Binding-site contacts:
Ligand atom O3 contacts residue GLN30 of chain 1.A at 2.7 Å (h-bond).
Ligand atom O2 contacts residue HIS131 of chain 1.A at 3.6 Å (h-bond).
Ligand atom C6 contacts residue TRP359 of chain 1.A at 3.6 Å (hydrophobic).
Ligand atom C5 contacts residue TRP432 of chain 1.A at 4.0 Å (hydrophobic).
Ligand atom C5 contacts residue TYR308 of chain 1.A at 3.9 Å (hydrophobic).
Ligand atom C3 contacts residue GLU385 of chain 1.A at 3.8 Å.
Ligand atom O3 contacts residue TRP440 of chain 1.A at 3.0 Å (h-bond).
Ligand atom C2 contacts residue GLU385 of chain 1.A at 3.5 Å.
Ligand atom P contacts residue TYR448 of chain 1.A at 3.8 Å.
Ligand atom C3 contacts residue TRP440 of chain 1.A at 4.0 Å (hydrophobic).
Ligand atom O2 contacts residue GLU177 of chain 1.A at 2.5 Å (salt-bridge).
Ligand atom O3P contacts residue ASN442 of chain 1.A at 3.3 Å (h-bond).
Ligand atom O2 contacts residue ASN176 of chain 1.A at 3.9 Å.
Ligand atom O3 contacts residue TRP432 of chain 1.A at 3.5 Å.
Ligand atom O2P contacts residue LYS446 of chain 1.A at 2.3 Å (salt-bridge).
Ligand atom C3 contacts residue TRP432 of chain 1.A at 3.7 Å (hydrophobic).
Ligand atom O5 contacts residue TYR308 of chain 1.A at 3.0 Å (h-bond).
Ligand atom C3 contacts residue GLN30 of chain 1.A at 3.9 Å.
Ligand atom O4 contacts residue GLN30 of chain 1.A at 2.9 Å (h-bond).
Ligand atom O1 contacts residue GLU177 of chain 1.A at 3.4 Å (salt-bridge).
Ligand atom O5 contacts residue GLU385 of chain 1.A at 3.5 Å (salt-bridge).
Ligand atom C1 contacts residue GLU385 of chain 1.A at 3.3 Å.
Ligand atom O1P contacts residue SER439 of chain 1.A at 3.6 Å.
Ligand atom C1 contacts residue TYR308 of chain 1.A at 3.9 Å (hydrophobic).
Ligand atom O3 contacts residue HIS131 of chain 1.A at 3.3 Å (h-bond).
Ligand atom O2P contacts residue TYR448 of chain 1.A at 2.6 Å (h-bond).
Ligand atom P contacts residue ASN442 of chain 1.A at 3.7 Å.
Ligand atom P contacts residue LYS446 of chain 1.A at 3.6 Å.
Ligand atom C2 contacts residue GLU177 of chain 1.A at 3.1 Å.
Ligand atom C2 contacts residue TRP132 of chain 1.A at 3.9 Å (hydrophobic).
Ligand atom O4 contacts residue TRP432 of chain 1.A at 3.1 Å (h-bond).
Ligand atom C4 contacts residue TRP432 of chain 1.A at 4.0 Å (hydrophobic).
Ligand atom P contacts residue SER439 of chain 1.A at 3.5 Å.
Ligand atom O3P contacts residue LYS446 of chain 1.A at 3.6 Å.
Ligand atom O2P contacts residue TRP359 of chain 1.A at 3.1 Å.
Ligand atom O2 contacts residue GLU385 of chain 1.A at 2.8 Å (salt-bridge).
Ligand atom O1P contacts residue ASN442 of chain 1.A at 2.9 Å (h-bond).
Ligand atom C1 contacts residue GLU177 of chain 1.A at 3.4 Å.
Ligand atom C4 contacts residue GLN30 of chain 1.A at 3.9 Å.
Ligand atom O3P contacts residue SER439 of chain 1.A at 2.4 Å (h-bond).

The protein below binds the small molecule below.
Small molecule (SMILES): O=P(O)(O)OC[C@H]1O[C@@H](O)[C@H](O)[C@@H](O)[C@@H]1O

Sequence of chain 1.A:
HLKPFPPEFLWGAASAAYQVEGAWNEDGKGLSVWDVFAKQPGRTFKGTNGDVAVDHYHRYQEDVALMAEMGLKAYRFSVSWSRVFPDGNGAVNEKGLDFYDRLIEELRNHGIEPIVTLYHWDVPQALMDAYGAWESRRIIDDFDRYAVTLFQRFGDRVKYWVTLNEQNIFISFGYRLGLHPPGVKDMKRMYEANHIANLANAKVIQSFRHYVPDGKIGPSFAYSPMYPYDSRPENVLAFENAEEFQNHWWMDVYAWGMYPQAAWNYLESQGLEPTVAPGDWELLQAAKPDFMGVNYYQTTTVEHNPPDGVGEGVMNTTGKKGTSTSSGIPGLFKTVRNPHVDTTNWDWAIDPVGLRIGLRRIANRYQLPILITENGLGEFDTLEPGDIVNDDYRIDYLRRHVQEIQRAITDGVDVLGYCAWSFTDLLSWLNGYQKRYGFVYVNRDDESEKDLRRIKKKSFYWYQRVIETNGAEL